Sequence of chain 1.B:
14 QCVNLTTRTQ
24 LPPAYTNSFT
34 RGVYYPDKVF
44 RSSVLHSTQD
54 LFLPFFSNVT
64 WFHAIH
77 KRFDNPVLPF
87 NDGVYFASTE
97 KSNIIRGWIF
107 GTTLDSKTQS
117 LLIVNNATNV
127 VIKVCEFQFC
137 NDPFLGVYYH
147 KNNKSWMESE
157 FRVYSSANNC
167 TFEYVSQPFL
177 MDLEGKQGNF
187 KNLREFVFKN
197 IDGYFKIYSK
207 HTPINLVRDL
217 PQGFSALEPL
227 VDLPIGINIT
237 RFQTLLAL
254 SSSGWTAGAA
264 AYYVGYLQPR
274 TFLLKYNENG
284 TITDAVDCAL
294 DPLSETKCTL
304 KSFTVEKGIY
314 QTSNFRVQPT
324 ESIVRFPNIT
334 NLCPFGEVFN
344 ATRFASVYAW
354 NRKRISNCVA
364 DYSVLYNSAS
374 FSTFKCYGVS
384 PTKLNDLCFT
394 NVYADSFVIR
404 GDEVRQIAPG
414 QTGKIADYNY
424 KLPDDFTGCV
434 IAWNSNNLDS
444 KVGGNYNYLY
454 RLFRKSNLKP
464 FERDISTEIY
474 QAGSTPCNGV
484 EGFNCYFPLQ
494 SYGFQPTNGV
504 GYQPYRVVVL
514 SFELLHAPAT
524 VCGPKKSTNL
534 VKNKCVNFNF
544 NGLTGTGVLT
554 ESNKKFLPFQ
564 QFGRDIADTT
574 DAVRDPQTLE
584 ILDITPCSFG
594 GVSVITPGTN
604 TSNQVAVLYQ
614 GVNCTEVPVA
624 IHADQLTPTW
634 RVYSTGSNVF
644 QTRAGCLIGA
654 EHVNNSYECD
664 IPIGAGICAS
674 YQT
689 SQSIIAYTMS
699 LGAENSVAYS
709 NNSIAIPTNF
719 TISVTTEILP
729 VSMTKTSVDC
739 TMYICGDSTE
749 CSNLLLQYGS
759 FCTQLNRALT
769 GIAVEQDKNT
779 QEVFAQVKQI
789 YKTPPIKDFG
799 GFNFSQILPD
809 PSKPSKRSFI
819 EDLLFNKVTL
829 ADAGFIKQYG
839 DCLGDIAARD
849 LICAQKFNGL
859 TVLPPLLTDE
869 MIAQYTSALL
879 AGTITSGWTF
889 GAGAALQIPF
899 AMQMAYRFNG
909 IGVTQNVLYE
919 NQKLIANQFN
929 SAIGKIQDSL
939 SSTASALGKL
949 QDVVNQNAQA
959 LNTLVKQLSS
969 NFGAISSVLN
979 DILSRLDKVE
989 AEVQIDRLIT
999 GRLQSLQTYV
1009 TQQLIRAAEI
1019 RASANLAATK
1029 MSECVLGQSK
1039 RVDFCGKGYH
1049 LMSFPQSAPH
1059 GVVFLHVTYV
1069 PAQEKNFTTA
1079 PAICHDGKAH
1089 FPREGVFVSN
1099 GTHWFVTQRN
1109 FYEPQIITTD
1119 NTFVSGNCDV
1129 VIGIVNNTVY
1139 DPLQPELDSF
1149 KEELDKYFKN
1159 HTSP

A protein and the small-molecule ligand that binds it are described below.
Small molecule (SMILES): CC(=O)N[C@H]1[C@H](O[C@H]2[C@H](O)[C@@H](NC(C)=O)CO[C@@H]2CO[C@@H]2O[C@@H](C)[C@@H](O)[C@@H](O)[C@@H]2O)O[C@H](CO)[C@@H](O)[C@@H]1O

Binding-site contacts:
Ligand atom C4 contacts residue ASN1074 of chain 1.B at 4.4 Å.
Ligand atom C8 contacts residue ASN1074 of chain 1.B at 4.2 Å.
Ligand atom C5 contacts residue ALA706 of chain 1.B at 3.6 Å (hydrophobic).
Ligand atom C6 contacts residue ALA706 of chain 1.B at 4.4 Å (hydrophobic).
Ligand atom C2 contacts residue ASN1074 of chain 1.B at 2.5 Å.
Ligand atom C5 contacts residue ASN1074 of chain 1.B at 3.9 Å.
Ligand atom N2 contacts residue ASN1074 of chain 1.B at 2.9 Å (h-bond).
Ligand atom O4 contacts residue ALA706 of chain 1.B at 4.4 Å.
Ligand atom C8 contacts residue GLU1072 of chain 1.B at 3.4 Å.
Ligand atom C1 contacts residue ASN1074 of chain 1.B at 1.6 Å.
Ligand atom O5 contacts residue ASN1074 of chain 1.B at 2.6 Å (h-bond).
Ligand atom C7 contacts residue ASN1074 of chain 1.B at 3.2 Å.
Ligand atom C1 contacts residue ALA706 of chain 1.B at 4.2 Å (hydrophobic).
Ligand atom O7 contacts residue ASN1074 of chain 1.B at 3.3 Å (h-bond).
Ligand atom C3 contacts residue ASN1074 of chain 1.B at 3.9 Å.
Ligand atom C4 contacts residue ALA706 of chain 1.B at 4.3 Å (hydrophobic).
Ligand atom O5 contacts residue ALA706 of chain 1.B at 4.1 Å.
Ligand atom C3 contacts residue ALA706 of chain 1.B at 4.3 Å (hydrophobic).